Sequence of chain 1.A:
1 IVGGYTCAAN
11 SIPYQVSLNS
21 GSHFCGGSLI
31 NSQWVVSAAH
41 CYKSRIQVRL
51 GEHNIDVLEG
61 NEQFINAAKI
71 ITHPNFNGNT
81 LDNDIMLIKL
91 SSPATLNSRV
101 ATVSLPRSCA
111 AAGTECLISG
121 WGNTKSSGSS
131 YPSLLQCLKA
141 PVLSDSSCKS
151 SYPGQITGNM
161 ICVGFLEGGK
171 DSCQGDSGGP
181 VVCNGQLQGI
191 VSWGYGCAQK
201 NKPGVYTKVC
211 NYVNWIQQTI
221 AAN

The protein below binds the small molecule below.
Small molecule (SMILES): NC(=[NH2+])NCCCO

Binding-site contacts:
Ligand atom CB contacts residue GLY196 of chain 1.A at 3.0 Å.
Ligand atom NE contacts residue SER172 of chain 1.A at 3.8 Å.
Ligand atom NH1 contacts residue GLY196 of chain 1.A at 2.9 Å (h-bond).
Ligand atom OA contacts residue CYS173 of chain 1.A at 4.0 Å.
Ligand atom NE contacts residue PBC1 of chain 1.E at 3.6 Å.
Ligand atom NH2 contacts residue CYS173 of chain 1.A at 4.2 Å.
Ligand atom CZ contacts residue TRP193 of chain 1.A at 3.8 Å (hydrophobic).
Ligand atom NH1 contacts residue CYS197 of chain 1.A at 3.7 Å.
Ligand atom CG contacts residue CYS197 of chain 1.A at 3.8 Å (hydrophobic).
Ligand atom CB contacts residue CYS197 of chain 1.A at 3.8 Å (hydrophobic).
Ligand atom CG contacts residue PBC1 of chain 1.E at 3.3 Å.
Ligand atom CB contacts residue PBC1 of chain 1.E at 3.6 Å.
Ligand atom CZ contacts residue GLY196 of chain 1.A at 3.7 Å.
Ligand atom NE contacts residue GLY194 of chain 1.A at 3.8 Å.
Ligand atom CB contacts residue GLN174 of chain 1.A at 3.9 Å.
Ligand atom CG contacts residue CYS173 of chain 1.A at 3.5 Å (hydrophobic).
Ligand atom CD contacts residue GLY196 of chain 1.A at 2.9 Å.
Ligand atom CD contacts residue GLY194 of chain 1.A at 3.8 Å.
Ligand atom NE contacts residue GLY196 of chain 1.A at 3.7 Å.
Ligand atom CZ contacts residue ASP171 of chain 1.A at 3.8 Å.
Ligand atom NH1 contacts residue GLY194 of chain 1.A at 3.8 Å.
Ligand atom NH1 contacts residue ASP171 of chain 1.A at 3.0 Å (salt-bridge).
Ligand atom NH2 contacts residue ASP171 of chain 1.A at 3.1 Å (salt-bridge).
Ligand atom CZ contacts residue SER172 of chain 1.A at 3.1 Å.
Ligand atom CD contacts residue PBC1 of chain 1.E at 3.2 Å.
Ligand atom NH2 contacts residue SER172 of chain 1.A at 2.7 Å (h-bond).
Ligand atom OA contacts residue PBC1 of chain 1.E at 3.8 Å.
Ligand atom CG contacts residue GLN174 of chain 1.A at 3.6 Å.
Ligand atom CG contacts residue SER172 of chain 1.A at 4.1 Å.
Ligand atom NH2 contacts residue GLY204 of chain 1.A at 3.8 Å.
Ligand atom CD contacts residue TRP193 of chain 1.A at 4.2 Å (hydrophobic).
Ligand atom NH1 contacts residue TRP193 of chain 1.A at 4.1 Å.
Ligand atom NH2 contacts residue TRP193 of chain 1.A at 4.0 Å.
Ligand atom CZ contacts residue CYS197 of chain 1.A at 4.2 Å (hydrophobic).
Ligand atom OA contacts residue GLN174 of chain 1.A at 3.0 Å (h-bond).
Ligand atom NE contacts residue TRP193 of chain 1.A at 3.7 Å.
Ligand atom CG contacts residue GLY196 of chain 1.A at 3.1 Å.
Ligand atom CZ contacts residue GLY194 of chain 1.A at 4.2 Å.
Ligand atom NH1 contacts residue SER172 of chain 1.A at 3.5 Å (h-bond).
Ligand atom NH1 contacts residue GLY204 of chain 1.A at 4.1 Å.